Sequence of chain 1.C:
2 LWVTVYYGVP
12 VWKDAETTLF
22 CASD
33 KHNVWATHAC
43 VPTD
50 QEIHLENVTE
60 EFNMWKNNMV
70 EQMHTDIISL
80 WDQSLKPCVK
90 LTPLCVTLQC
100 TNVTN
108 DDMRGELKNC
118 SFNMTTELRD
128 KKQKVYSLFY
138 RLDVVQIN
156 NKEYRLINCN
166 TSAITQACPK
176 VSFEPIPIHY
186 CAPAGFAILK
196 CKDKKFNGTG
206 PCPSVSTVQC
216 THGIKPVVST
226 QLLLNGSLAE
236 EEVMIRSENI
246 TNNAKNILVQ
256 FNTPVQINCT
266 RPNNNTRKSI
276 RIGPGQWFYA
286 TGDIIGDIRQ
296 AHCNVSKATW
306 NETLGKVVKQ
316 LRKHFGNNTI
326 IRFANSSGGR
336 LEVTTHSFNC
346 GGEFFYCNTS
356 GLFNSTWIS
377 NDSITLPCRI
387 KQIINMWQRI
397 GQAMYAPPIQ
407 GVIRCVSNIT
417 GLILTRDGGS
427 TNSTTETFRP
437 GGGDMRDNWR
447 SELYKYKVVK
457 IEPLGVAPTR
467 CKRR

Binding-site contacts:
Ligand atom O7 contacts residue ASN353 of chain 1.C at 4.4 Å.
Ligand atom O5 contacts residue ASN330 of chain 1.C at 2.4 Å (h-bond).
Ligand atom O5 contacts residue SER355 of chain 1.C at 3.9 Å.
Ligand atom O3 contacts residue NAG2 of chain 1.P at 2.7 Å (h-bond).
Ligand atom C4 contacts residue NAG2 of chain 1.P at 3.2 Å.
Ligand atom C3 contacts residue NAG2 of chain 1.P at 3.5 Å.
Ligand atom O6 contacts residue NAG2 of chain 1.P at 4.4 Å.
Ligand atom C1 contacts residue SER355 of chain 1.C at 4.0 Å.
Ligand atom N2 contacts residue SER331 of chain 1.C at 4.0 Å.
Ligand atom N2 contacts residue ASN330 of chain 1.C at 2.9 Å (h-bond).
Ligand atom O6 contacts residue NAG1 of chain 1.P at 4.5 Å.
Ligand atom O7 contacts residue SER355 of chain 1.C at 4.3 Å.
Ligand atom O7 contacts residue ASN330 of chain 1.C at 3.1 Å (h-bond).
Ligand atom C5 contacts residue ASN330 of chain 1.C at 3.7 Å.
Ligand atom C8 contacts residue ASN330 of chain 1.C at 4.3 Å.
Ligand atom O7 contacts residue NAG1 of chain 1.P at 3.2 Å (h-bond).
Ligand atom O4 contacts residue NAG2 of chain 1.P at 3.1 Å (h-bond).
Ligand atom C3 contacts residue ASN330 of chain 1.C at 3.8 Å.
Ligand atom C8 contacts residue THR339 of chain 1.C at 3.6 Å.
Ligand atom C8 contacts residue SER331 of chain 1.C at 3.7 Å.
Ligand atom C7 contacts residue NAG1 of chain 1.P at 4.2 Å.
Ligand atom C4 contacts residue ASN330 of chain 1.C at 4.2 Å.
Ligand atom C7 contacts residue SER331 of chain 1.C at 4.1 Å.
Ligand atom C2 contacts residue ASN330 of chain 1.C at 2.5 Å.
Ligand atom C1 contacts residue ASN330 of chain 1.C at 1.4 Å.
Ligand atom C7 contacts residue ASN330 of chain 1.C at 3.2 Å.

The protein below binds the small molecule below.
Small molecule (SMILES): CC(=O)N[C@@H]1[C@@H](O)[C@H](O)[C@@H](CO)O[C@H]1O